The protein below binds the small molecule below.
Small molecule (SMILES): CC(=O)N[C@@H]1[C@@H](O)[C@H](O)[C@@H](CO)O[C@H]1O

Binding-site contacts:
Ligand atom C8 contacts residue ASN216 of chain 1.B at 4.3 Å.
Ligand atom C4 contacts residue ASN216 of chain 1.B at 4.2 Å.
Ligand atom N2 contacts residue ASN216 of chain 1.B at 2.9 Å (h-bond).
Ligand atom C2 contacts residue ASN216 of chain 1.B at 2.4 Å.
Ligand atom C7 contacts residue ASN216 of chain 1.B at 3.1 Å.
Ligand atom O5 contacts residue ASN216 of chain 1.B at 2.4 Å (h-bond).
Ligand atom C3 contacts residue ASN216 of chain 1.B at 3.8 Å.
Ligand atom C5 contacts residue ASN216 of chain 1.B at 3.7 Å.
Ligand atom C1 contacts residue ASN216 of chain 1.B at 1.4 Å.
Ligand atom O7 contacts residue ASN216 of chain 1.B at 2.9 Å (h-bond).

Sequence of chain 1.B:
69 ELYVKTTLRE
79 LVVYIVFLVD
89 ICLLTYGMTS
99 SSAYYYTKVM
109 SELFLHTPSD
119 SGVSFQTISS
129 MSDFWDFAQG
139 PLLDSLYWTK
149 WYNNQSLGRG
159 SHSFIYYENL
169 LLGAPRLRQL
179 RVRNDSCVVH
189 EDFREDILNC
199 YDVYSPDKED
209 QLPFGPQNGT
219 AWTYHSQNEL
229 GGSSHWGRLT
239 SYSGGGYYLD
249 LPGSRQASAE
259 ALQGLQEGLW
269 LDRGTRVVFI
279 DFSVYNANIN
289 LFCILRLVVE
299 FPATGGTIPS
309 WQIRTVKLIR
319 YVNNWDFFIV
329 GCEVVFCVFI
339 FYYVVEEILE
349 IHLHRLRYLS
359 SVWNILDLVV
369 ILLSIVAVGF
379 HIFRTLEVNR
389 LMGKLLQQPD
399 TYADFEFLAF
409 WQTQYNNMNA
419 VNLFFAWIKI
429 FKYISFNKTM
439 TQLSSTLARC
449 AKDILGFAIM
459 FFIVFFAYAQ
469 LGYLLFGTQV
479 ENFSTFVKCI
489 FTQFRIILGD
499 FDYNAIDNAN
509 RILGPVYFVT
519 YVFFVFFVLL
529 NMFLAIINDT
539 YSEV